Sequence of chain 1.A:
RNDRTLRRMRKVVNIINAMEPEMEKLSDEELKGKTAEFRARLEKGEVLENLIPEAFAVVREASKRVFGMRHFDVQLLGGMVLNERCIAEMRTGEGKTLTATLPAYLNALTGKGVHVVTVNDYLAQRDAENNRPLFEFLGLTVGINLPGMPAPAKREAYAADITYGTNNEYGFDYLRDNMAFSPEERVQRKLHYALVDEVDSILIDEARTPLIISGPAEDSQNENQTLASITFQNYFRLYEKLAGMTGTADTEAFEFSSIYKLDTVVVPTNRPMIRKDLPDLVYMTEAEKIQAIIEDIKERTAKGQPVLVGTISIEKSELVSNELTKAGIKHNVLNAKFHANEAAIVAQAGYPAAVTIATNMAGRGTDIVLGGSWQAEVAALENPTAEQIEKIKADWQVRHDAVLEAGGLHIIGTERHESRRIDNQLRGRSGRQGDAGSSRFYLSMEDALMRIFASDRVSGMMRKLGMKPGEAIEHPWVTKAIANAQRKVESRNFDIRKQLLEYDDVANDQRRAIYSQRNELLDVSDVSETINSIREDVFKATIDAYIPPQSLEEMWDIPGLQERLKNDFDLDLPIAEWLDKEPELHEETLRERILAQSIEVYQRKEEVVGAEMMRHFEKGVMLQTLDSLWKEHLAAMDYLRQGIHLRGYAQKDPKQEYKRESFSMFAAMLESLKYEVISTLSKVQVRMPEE

A small-molecule ligand and the protein it binds are described below.
Small molecule (SMILES): Nc1ncnc2c1ncn2[C@@H]1O[C@H](CO[P](=O)(O)O[P](=O)(O)NP(=O)(O)O)[C@@H](O)[C@H]1O

Binding-site contacts:
Ligand atom O1G contacts residue ARG501 of chain 1.A at 3.1 Å (salt-bridge).
Ligand atom O2B contacts residue GLY99 of chain 1.A at 3.1 Å (h-bond).
Ligand atom PB contacts residue GLY99 of chain 1.A at 3.9 Å.
Ligand atom O2A contacts residue GLY99 of chain 1.A at 3.3 Å.
Ligand atom N6 contacts residue LEU102 of chain 1.A at 3.6 Å.
Ligand atom C8 contacts residue GLY99 of chain 1.A at 3.8 Å.
Ligand atom N7 contacts residue GLN79 of chain 1.A at 3.0 Å (h-bond).
Ligand atom O5' contacts residue GLY99 of chain 1.A at 3.9 Å.
Ligand atom C6 contacts residue PHE76 of chain 1.A at 3.8 Å (hydrophobic).
Ligand atom C2 contacts residue MET73 of chain 1.A at 3.6 Å (hydrophobic).
Ligand atom N6 contacts residue GLN79 of chain 1.A at 2.9 Å (h-bond).
Ligand atom O2G contacts residue THR101 of chain 1.A at 3.6 Å.
Ligand atom N6 contacts residue ARG74 of chain 1.A at 2.9 Å (salt-bridge).
Ligand atom C6 contacts residue ARG74 of chain 1.A at 3.8 Å.
Ligand atom O2B contacts residue GLY97 of chain 1.A at 3.7 Å.
Ligand atom O1A contacts residue THR101 of chain 1.A at 3.9 Å.
Ligand atom O2A contacts residue LYS100 of chain 1.A at 3.1 Å (salt-bridge).
Ligand atom N1 contacts residue MET73 of chain 1.A at 3.8 Å.
Ligand atom PB contacts residue GLY97 of chain 1.A at 3.7 Å.
Ligand atom N7 contacts residue LEU102 of chain 1.A at 3.6 Å.
Ligand atom N1 contacts residue ARG74 of chain 1.A at 3.9 Å.
Ligand atom N6 contacts residue PHE76 of chain 1.A at 3.6 Å.
Ligand atom C6 contacts residue LEU102 of chain 1.A at 3.8 Å (hydrophobic).
Ligand atom N3 contacts residue MET73 of chain 1.A at 3.5 Å (h-bond).
Ligand atom O1B contacts residue GLY97 of chain 1.A at 2.8 Å (h-bond).
Ligand atom O2B contacts residue GLU98 of chain 1.A at 3.3 Å (salt-bridge).
Ligand atom O3G contacts residue ARG501 of chain 1.A at 3.2 Å (salt-bridge).
Ligand atom O2A contacts residue THR101 of chain 1.A at 2.8 Å (h-bond).
Ligand atom O3A contacts residue GLY99 of chain 1.A at 3.5 Å (h-bond).
Ligand atom C5 contacts residue LEU102 of chain 1.A at 3.7 Å (hydrophobic).
Ligand atom C8 contacts residue GLN79 of chain 1.A at 3.9 Å.
Ligand atom C4 contacts residue MET73 of chain 1.A at 3.6 Å (hydrophobic).
Ligand atom PB contacts residue LYS100 of chain 1.A at 3.8 Å.
Ligand atom O2B contacts residue LYS100 of chain 1.A at 2.9 Å (salt-bridge).
Ligand atom N6 contacts residue HIS75 of chain 1.A at 3.8 Å.
Ligand atom O1B contacts residue THR96 of chain 1.A at 3.5 Å.
Ligand atom O2B contacts residue ARG95 of chain 1.A at 3.9 Å.
Ligand atom PG contacts residue ARG501 of chain 1.A at 3.8 Å.
Ligand atom O2' contacts residue MET73 of chain 1.A at 3.9 Å.
Ligand atom O1B contacts residue LYS100 of chain 1.A at 3.6 Å.